Binding-site contacts:
Ligand atom N1 contacts residue ARG125 of chain 4.C at 3.8 Å.
Ligand atom O5' contacts residue ARG125 of chain 4.C at 3.1 Å (salt-bridge).
Ligand atom P contacts residue ARG131 of chain 4.C at 3.5 Å.
Ligand atom C5 contacts residue THR21 of chain 1.N at 4.4 Å.
Ligand atom OP1 contacts residue ARG125 of chain 4.C at 2.8 Å (salt-bridge).
Ligand atom O4 contacts residue SER17 of chain 1.N at 3.3 Å.
Ligand atom OP1 contacts residue ARG131 of chain 4.C at 3.3 Å (salt-bridge).
Ligand atom C5 contacts residue ARG125 of chain 4.C at 3.6 Å.
Ligand atom C4 contacts residue SER17 of chain 1.N at 4.1 Å.
Ligand atom C2 contacts residue ASN16 of chain 1.N at 3.2 Å.
Ligand atom O3' contacts residue ARG125 of chain 4.C at 4.1 Å.
Ligand atom O2 contacts residue ASN16 of chain 1.N at 2.6 Å (h-bond).
Ligand atom C1' contacts residue ARG125 of chain 4.C at 4.3 Å.
Ligand atom N3 contacts residue ASN16 of chain 1.N at 3.0 Å (h-bond).
Ligand atom C4 contacts residue ARG125 of chain 4.C at 3.8 Å.
Ligand atom C5' contacts residue ARG131 of chain 4.C at 3.4 Å.
Ligand atom O4 contacts residue THR21 of chain 1.N at 4.1 Å.
Ligand atom C4 contacts residue ASN16 of chain 1.N at 4.3 Å.
Ligand atom O4 contacts residue ARG125 of chain 4.C at 4.0 Å.
Ligand atom C5' contacts residue ARG125 of chain 4.C at 4.3 Å.
Ligand atom OP2 contacts residue ARG131 of chain 4.C at 3.7 Å.
Ligand atom C2' contacts residue ARG125 of chain 4.C at 3.8 Å.
Ligand atom O5' contacts residue ARG131 of chain 4.C at 2.9 Å (salt-bridge).
Ligand atom OP2 contacts residue SER77 of chain 4.C at 3.9 Å.
Ligand atom OP3 contacts residue ILE23 of chain 1.N at 4.1 Å.
Ligand atom N3 contacts residue SER17 of chain 1.N at 4.2 Å.
Ligand atom C2 contacts residue ARG125 of chain 4.C at 3.9 Å.
Ligand atom P contacts residue ARG125 of chain 4.C at 3.8 Å.
Ligand atom OP3 contacts residue ARG125 of chain 4.C at 2.8 Å.
Ligand atom C5' contacts residue SER77 of chain 4.C at 4.4 Å.
Ligand atom C4' contacts residue ARG125 of chain 4.C at 4.4 Å.
Ligand atom P contacts residue ILE23 of chain 1.N at 4.0 Å.
Ligand atom O2 contacts residue ARG125 of chain 4.C at 4.1 Å.
Ligand atom N3 contacts residue ARG125 of chain 4.C at 3.8 Å.
Ligand atom C3' contacts residue ARG125 of chain 4.C at 3.4 Å.
Ligand atom C5' contacts residue MET76 of chain 4.C at 4.3 Å (hydrophobic).
Ligand atom OP3 contacts residue SER77 of chain 4.C at 4.3 Å.
Ligand atom C6 contacts residue ARG125 of chain 4.C at 3.7 Å.
Ligand atom OP1 contacts residue ILE23 of chain 1.N at 3.5 Å.
Ligand atom OP2 contacts residue ILE23 of chain 1.N at 4.0 Å.

Sequence of chain 1.N:
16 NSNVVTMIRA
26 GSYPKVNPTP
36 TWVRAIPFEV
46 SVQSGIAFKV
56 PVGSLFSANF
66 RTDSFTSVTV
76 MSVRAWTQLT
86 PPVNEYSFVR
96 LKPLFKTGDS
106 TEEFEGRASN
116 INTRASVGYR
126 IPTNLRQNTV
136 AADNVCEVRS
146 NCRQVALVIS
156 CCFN

This protein binds this small molecule.
Small molecule (SMILES): CO[P](=O)(O)O[C@H]1[C@@H](O)[C@H](n2ccc(=O)[nH]c2=O)O[C@@H]1COP(=O)(O)O

Sequence of chain 4.C:
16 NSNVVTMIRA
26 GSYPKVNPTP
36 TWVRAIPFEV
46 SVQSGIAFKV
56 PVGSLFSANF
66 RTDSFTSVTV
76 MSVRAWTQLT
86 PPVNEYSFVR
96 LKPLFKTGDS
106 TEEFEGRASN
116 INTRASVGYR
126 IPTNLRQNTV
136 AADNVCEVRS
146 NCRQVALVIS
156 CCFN